Sequence of chain 2.B:
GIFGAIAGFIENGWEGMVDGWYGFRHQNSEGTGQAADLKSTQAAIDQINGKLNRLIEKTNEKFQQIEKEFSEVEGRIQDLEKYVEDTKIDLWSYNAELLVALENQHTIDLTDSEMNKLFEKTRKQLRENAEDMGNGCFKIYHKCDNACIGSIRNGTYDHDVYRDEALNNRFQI

A small-molecule ligand and the protein it binds are described below.
Small molecule (SMILES): CC(=O)N[C@@H]1[C@@H](O)[C@H](O)[C@@H](CO)O[C@H]1O

Binding-site contacts:
Ligand atom C8 contacts residue ALA147 of chain 2.B at 3.5 Å (hydrophobic).
Ligand atom C3 contacts residue ASN154 of chain 2.B at 3.8 Å.
Ligand atom C5 contacts residue ASN154 of chain 2.B at 3.7 Å.
Ligand atom N2 contacts residue ASN154 of chain 2.B at 2.9 Å (h-bond).
Ligand atom C8 contacts residue SER151 of chain 2.B at 4.0 Å.
Ligand atom C1 contacts residue ASN154 of chain 2.B at 1.4 Å.
Ligand atom C8 contacts residue GLY150 of chain 2.B at 3.9 Å.
Ligand atom O5 contacts residue ASN154 of chain 2.B at 2.5 Å (h-bond).
Ligand atom C4 contacts residue ASN154 of chain 2.B at 4.3 Å.
Ligand atom C8 contacts residue ASN154 of chain 2.B at 4.3 Å.
Ligand atom C7 contacts residue GLY150 of chain 2.B at 4.4 Å.
Ligand atom O7 contacts residue ASN154 of chain 2.B at 3.0 Å (h-bond).
Ligand atom C2 contacts residue ASN154 of chain 2.B at 2.5 Å.
Ligand atom C7 contacts residue ASN154 of chain 2.B at 3.1 Å.